A protein and the small-molecule ligand that binds it are described below.
Small molecule (SMILES): Oc1ccc(F)cc1O

Sequence of chain 4.D:
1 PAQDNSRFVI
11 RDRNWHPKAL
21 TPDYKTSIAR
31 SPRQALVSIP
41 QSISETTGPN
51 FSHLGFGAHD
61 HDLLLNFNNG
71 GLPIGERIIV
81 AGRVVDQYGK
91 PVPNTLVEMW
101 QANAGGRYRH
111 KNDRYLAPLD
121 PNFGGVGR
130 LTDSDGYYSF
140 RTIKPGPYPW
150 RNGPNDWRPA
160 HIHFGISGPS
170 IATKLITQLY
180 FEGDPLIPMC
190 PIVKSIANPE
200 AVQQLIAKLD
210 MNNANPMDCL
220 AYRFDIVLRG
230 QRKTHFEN

Sequence of chain 3.E:
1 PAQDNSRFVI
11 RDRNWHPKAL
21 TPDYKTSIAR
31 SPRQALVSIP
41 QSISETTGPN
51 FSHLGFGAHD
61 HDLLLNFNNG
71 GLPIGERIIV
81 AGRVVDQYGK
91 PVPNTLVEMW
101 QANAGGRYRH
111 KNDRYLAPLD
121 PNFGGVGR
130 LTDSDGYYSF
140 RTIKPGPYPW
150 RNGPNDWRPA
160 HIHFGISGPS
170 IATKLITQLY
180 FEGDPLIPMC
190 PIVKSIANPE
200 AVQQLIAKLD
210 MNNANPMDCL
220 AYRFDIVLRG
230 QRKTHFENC

Binding-site contacts:
Ligand atom C6 contacts residue PRO215 of chain 3.E at 3.5 Å (hydrophobic).
Ligand atom C5 contacts residue PRO215 of chain 3.E at 3.6 Å (hydrophobic).
Ligand atom O7 contacts residue GLU236 of chain 4.D at 2.8 Å (salt-bridge).
Ligand atom C2 contacts residue PRO215 of chain 3.E at 4.1 Å (hydrophobic).
Ligand atom C1 contacts residue GLU236 of chain 4.D at 3.6 Å.
Ligand atom C5 contacts residue ARG231 of chain 4.D at 3.5 Å.
Ligand atom C4 contacts residue ARG7 of chain 4.D at 4.2 Å.
Ligand atom C6 contacts residue ASN214 of chain 3.E at 4.2 Å.
Ligand atom C4 contacts residue PRO215 of chain 3.E at 3.9 Å (hydrophobic).
Ligand atom O8 contacts residue GLN41 of chain 4.D at 2.9 Å (h-bond).
Ligand atom C2 contacts residue GLN41 of chain 4.D at 4.0 Å.
Ligand atom F9 contacts residue GLN41 of chain 4.D at 3.7 Å.
Ligand atom O8 contacts residue ARG7 of chain 4.D at 4.3 Å.
Ligand atom O7 contacts residue ARG7 of chain 4.D at 3.4 Å (salt-bridge).
Ligand atom C2 contacts residue ARG7 of chain 4.D at 3.7 Å.
Ligand atom C1 contacts residue ARG7 of chain 4.D at 3.4 Å.
Ligand atom C4 contacts residue GLN41 of chain 4.D at 4.0 Å.
Ligand atom O7 contacts residue PRO215 of chain 3.E at 4.4 Å.
Ligand atom C4 contacts residue PHE8 of chain 4.D at 4.3 Å (hydrophobic).
Ligand atom C3 contacts residue ARG7 of chain 4.D at 4.1 Å.
Ligand atom C5 contacts residue ALA213 of chain 3.E at 4.1 Å (hydrophobic).
Ligand atom C5 contacts residue ARG7 of chain 4.D at 3.9 Å.
Ligand atom C3 contacts residue GLN41 of chain 4.D at 3.7 Å.
Ligand atom C1 contacts residue PRO215 of chain 3.E at 3.8 Å (hydrophobic).
Ligand atom C6 contacts residue ALA213 of chain 3.E at 4.4 Å (hydrophobic).
Ligand atom F9 contacts residue ILE10 of chain 4.D at 3.4 Å.
Ligand atom C6 contacts residue ARG231 of chain 4.D at 3.7 Å.
Ligand atom C3 contacts residue ILE10 of chain 4.D at 4.3 Å (hydrophobic).
Ligand atom C6 contacts residue ARG7 of chain 4.D at 3.6 Å.
Ligand atom F9 contacts residue PRO215 of chain 3.E at 4.5 Å.
Ligand atom C4 contacts residue ILE10 of chain 4.D at 4.3 Å (hydrophobic).
Ligand atom O8 contacts residue PRO40 of chain 4.D at 3.7 Å.
Ligand atom F9 contacts residue PHE8 of chain 4.D at 3.2 Å.
Ligand atom C3 contacts residue PRO215 of chain 3.E at 4.0 Å (hydrophobic).
Ligand atom C6 contacts residue GLU236 of chain 4.D at 3.7 Å.